Binding-site contacts:
Ligand atom C4 contacts residue ASN1121 of chain 1.B at 4.2 Å.
Ligand atom O5 contacts residue ASN1121 of chain 1.B at 2.4 Å (h-bond).
Ligand atom N2 contacts residue ASN1121 of chain 1.B at 2.9 Å (h-bond).
Ligand atom C3 contacts residue ASN1121 of chain 1.B at 3.8 Å.
Ligand atom C1 contacts residue ASN1121 of chain 1.B at 1.4 Å.
Ligand atom C5 contacts residue ASN1121 of chain 1.B at 3.7 Å.
Ligand atom O7 contacts residue ASN1121 of chain 1.B at 3.3 Å (h-bond).
Ligand atom C2 contacts residue ASN1121 of chain 1.B at 2.4 Å.
Ligand atom C8 contacts residue ASN1121 of chain 1.B at 4.4 Å.
Ligand atom C7 contacts residue ASN1121 of chain 1.B at 3.3 Å.
Ligand atom O6 contacts residue ASN1121 of chain 1.B at 4.1 Å.

Sequence of chain 1.B:
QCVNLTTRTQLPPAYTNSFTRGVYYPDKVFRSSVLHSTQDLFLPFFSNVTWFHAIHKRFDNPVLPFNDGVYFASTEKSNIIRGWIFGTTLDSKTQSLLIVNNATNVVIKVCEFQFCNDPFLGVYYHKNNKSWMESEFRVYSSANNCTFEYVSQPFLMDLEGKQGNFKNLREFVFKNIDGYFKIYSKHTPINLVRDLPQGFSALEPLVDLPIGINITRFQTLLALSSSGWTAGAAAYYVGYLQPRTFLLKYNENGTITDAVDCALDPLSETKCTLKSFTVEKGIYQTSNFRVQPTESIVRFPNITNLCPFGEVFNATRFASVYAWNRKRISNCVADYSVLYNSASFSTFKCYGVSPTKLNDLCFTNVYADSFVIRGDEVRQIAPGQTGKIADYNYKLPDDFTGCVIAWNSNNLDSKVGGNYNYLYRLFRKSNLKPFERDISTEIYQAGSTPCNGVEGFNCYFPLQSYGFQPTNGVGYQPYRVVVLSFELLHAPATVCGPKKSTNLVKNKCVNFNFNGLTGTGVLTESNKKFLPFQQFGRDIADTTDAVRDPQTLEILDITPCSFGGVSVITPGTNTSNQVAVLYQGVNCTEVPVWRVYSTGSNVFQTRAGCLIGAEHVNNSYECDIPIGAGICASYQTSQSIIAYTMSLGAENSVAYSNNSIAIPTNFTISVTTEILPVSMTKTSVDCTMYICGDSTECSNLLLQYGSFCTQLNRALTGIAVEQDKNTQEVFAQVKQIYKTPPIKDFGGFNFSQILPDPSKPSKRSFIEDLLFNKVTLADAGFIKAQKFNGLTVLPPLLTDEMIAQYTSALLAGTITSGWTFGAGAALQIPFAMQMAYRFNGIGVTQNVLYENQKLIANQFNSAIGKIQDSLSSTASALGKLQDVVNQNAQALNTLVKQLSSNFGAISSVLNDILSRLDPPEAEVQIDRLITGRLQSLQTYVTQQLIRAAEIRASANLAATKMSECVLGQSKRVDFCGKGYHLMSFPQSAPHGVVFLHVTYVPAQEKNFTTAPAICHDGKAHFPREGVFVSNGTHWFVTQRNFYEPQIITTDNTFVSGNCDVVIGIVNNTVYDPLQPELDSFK

The protein below binds the small molecule below.
Small molecule (SMILES): CC(=O)N[C@@H]1[C@@H](O)[C@H](O)[C@@H](CO)O[C@H]1O